The small molecule below binds the protein below.
Small molecule (SMILES): CC(=O)N[C@@H]1[C@@H](O)[C@H](O)[C@@H](CO)O[C@H]1O

Sequence of chain 52.C:
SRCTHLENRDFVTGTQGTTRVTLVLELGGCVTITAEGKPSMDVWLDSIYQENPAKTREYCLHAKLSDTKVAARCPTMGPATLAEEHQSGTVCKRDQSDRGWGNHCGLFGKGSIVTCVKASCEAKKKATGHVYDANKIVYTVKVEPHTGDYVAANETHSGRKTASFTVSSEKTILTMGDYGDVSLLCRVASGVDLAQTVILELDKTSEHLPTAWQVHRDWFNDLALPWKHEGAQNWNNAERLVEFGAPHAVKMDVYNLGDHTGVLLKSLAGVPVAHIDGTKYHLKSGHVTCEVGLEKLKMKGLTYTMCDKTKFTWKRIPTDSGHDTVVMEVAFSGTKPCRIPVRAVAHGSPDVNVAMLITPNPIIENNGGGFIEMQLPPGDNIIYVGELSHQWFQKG

Binding-site contacts:
Ligand atom C3 contacts residue HIS104 of chain 52.C at 3.7 Å.
Ligand atom O7 contacts residue ASN154 of chain 52.A at 3.2 Å (h-bond).
Ligand atom C5 contacts residue HIS104 of chain 52.C at 3.4 Å.
Ligand atom C7 contacts residue ASN154 of chain 52.A at 3.5 Å.
Ligand atom C4 contacts residue ASN154 of chain 52.A at 4.2 Å.
Ligand atom C1 contacts residue ASN154 of chain 52.A at 1.4 Å.
Ligand atom C3 contacts residue ASN154 of chain 52.A at 3.8 Å.
Ligand atom C6 contacts residue HIS104 of chain 52.C at 3.8 Å.
Ligand atom O5 contacts residue HIS104 of chain 52.C at 3.7 Å.
Ligand atom C2 contacts residue HIS104 of chain 52.C at 4.2 Å.
Ligand atom O6 contacts residue HIS104 of chain 52.C at 3.6 Å.
Ligand atom C1 contacts residue HIS104 of chain 52.C at 3.5 Å.
Ligand atom C5 contacts residue ASN154 of chain 52.A at 3.6 Å.
Ligand atom C2 contacts residue ASN154 of chain 52.A at 2.5 Å.
Ligand atom O5 contacts residue ASN154 of chain 52.A at 2.3 Å (h-bond).
Ligand atom N2 contacts residue ASN154 of chain 52.A at 3.0 Å (h-bond).
Ligand atom O4 contacts residue HIS104 of chain 52.C at 3.8 Å.
Ligand atom C4 contacts residue HIS104 of chain 52.C at 4.0 Å.

Sequence of chain 52.A:
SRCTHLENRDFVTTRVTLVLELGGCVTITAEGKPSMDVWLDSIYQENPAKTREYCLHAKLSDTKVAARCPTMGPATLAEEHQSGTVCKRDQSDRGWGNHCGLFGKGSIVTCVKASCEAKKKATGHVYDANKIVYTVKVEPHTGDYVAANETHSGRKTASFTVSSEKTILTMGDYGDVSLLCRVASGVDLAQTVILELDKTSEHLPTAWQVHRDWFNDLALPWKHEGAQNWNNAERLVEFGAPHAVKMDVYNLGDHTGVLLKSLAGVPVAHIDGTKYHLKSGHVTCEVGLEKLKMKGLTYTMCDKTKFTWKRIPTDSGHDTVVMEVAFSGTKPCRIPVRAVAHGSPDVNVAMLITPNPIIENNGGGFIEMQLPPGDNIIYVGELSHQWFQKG